Binding-site contacts:
Ligand atom C4 contacts residue LYS156 of chain 19.D at 4.0 Å.
Ligand atom O6B contacts residue LEU62 of chain 19.D at 4.0 Å.
Ligand atom O3 contacts residue ALA158 of chain 19.D at 3.0 Å (h-bond).
Ligand atom C6 contacts residue SER93 of chain 19.D at 4.0 Å.
Ligand atom O5 contacts residue HIS155 of chain 19.D at 3.6 Å.
Ligand atom C6 contacts residue HIS155 of chain 19.D at 3.4 Å.
Ligand atom O4 contacts residue SER93 of chain 19.D at 3.0 Å (h-bond).
Ligand atom O5 contacts residue ARG157 of chain 19.D at 3.8 Å.
Ligand atom OAH contacts residue ASP3 of chain 19.D at 4.0 Å.
Ligand atom OBI contacts residue LYS156 of chain 19.D at 4.0 Å.
Ligand atom O6A contacts residue HIS94 of chain 19.D at 3.2 Å (h-bond).
Ligand atom OAH contacts residue THR4 of chain 19.D at 3.7 Å.
Ligand atom C3 contacts residue LYS156 of chain 19.D at 4.0 Å.
Ligand atom C3 contacts residue ALA158 of chain 19.D at 4.0 Å (hydrophobic).
Ligand atom O6B contacts residue HIS94 of chain 19.D at 4.0 Å.
Ligand atom OAF contacts residue THR4 of chain 19.D at 2.9 Å (h-bond).
Ligand atom C5 contacts residue LEU62 of chain 19.D at 3.8 Å (hydrophobic).
Ligand atom SAG contacts residue ARG157 of chain 19.D at 3.6 Å (salt-bridge).
Ligand atom C2 contacts residue ALA158 of chain 19.D at 3.7 Å (hydrophobic).
Ligand atom O4 contacts residue LYS156 of chain 19.D at 3.5 Å.
Ligand atom O6B contacts residue HIS155 of chain 19.D at 3.3 Å (h-bond).
Ligand atom OAF contacts residue ALA158 of chain 19.D at 3.3 Å.
Ligand atom O5 contacts residue LYS156 of chain 19.D at 3.4 Å.
Ligand atom O6B contacts residue LYS156 of chain 19.D at 3.3 Å.
Ligand atom C6 contacts residue LEU62 of chain 19.D at 3.5 Å (hydrophobic).
Ligand atom O6A contacts residue HIS155 of chain 19.D at 3.8 Å.
Ligand atom O6A contacts residue LEU62 of chain 19.D at 3.4 Å.
Ligand atom C6 contacts residue HIS94 of chain 19.D at 3.9 Å.
Ligand atom O3 contacts residue LYS156 of chain 19.D at 3.0 Å.
Ligand atom SAG contacts residue THR4 of chain 19.D at 3.9 Å.
Ligand atom C3 contacts residue ARG157 of chain 19.D at 3.7 Å.
Ligand atom O5B contacts residue LYS156 of chain 19.D at 3.3 Å.
Ligand atom O6A contacts residue SER93 of chain 19.D at 3.2 Å.
Ligand atom OAF contacts residue ARG157 of chain 19.D at 2.8 Å (salt-bridge).
Ligand atom O3 contacts residue ARG157 of chain 19.D at 3.3 Å (salt-bridge).
Ligand atom OAH contacts residue ARG157 of chain 19.D at 3.1 Å (salt-bridge).
Ligand atom O6B contacts residue ARG157 of chain 19.D at 3.3 Å (salt-bridge).
Ligand atom OAH contacts residue LEU2 of chain 19.D at 2.8 Å (h-bond).
Ligand atom C5 contacts residue HIS155 of chain 19.D at 4.0 Å.
Ligand atom O4 contacts residue HIS155 of chain 19.D at 3.5 Å (h-bond).

This small molecule binds to this protein.
Small molecule (SMILES): O=C(O)[C@@H]1O[C@H](O[C@H]2[C@@H](OS(=O)(=O)O)O[C@@H](O)[C@H](NS(=O)(=O)O)[C@H]2O)[C@@H](OS(=O)(=O)O)[C@H](O)[C@@H]1O

Sequence of chain 19.D:
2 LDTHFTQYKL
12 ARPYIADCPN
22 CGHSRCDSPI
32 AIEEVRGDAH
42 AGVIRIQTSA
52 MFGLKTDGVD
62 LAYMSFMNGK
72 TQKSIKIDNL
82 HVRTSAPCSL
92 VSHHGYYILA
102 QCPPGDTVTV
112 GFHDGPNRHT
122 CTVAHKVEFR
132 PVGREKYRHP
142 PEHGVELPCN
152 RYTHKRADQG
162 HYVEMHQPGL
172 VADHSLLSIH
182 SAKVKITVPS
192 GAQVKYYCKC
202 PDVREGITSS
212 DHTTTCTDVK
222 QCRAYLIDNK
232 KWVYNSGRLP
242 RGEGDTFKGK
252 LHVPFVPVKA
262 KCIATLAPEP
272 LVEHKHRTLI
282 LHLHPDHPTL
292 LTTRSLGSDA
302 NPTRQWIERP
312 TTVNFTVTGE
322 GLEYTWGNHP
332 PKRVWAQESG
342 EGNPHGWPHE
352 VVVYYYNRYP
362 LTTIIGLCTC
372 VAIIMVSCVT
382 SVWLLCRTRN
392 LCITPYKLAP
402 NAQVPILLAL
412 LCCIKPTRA